Sequence of chain 1.B:
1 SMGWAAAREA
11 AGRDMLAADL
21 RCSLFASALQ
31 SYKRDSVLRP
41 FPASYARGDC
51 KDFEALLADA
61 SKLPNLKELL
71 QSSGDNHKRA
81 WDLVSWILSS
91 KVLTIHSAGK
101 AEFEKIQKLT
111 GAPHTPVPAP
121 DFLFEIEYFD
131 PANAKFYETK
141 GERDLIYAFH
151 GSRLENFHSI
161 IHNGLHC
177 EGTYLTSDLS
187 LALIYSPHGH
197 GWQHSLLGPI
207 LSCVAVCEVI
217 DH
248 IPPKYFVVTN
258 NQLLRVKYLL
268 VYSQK

This small molecule binds to this protein.
Small molecule (SMILES): O=c1[nH]ncc(-n2cc3ccc(OC4CCNCC4)cc3c2)c1C(F)(F)F

Binding-site contacts:
Ligand atom N9 contacts residue TYR191 of chain 1.B at 3.5 Å.
Ligand atom N8 contacts residue CIT1 of chain 1.L at 3.6 Å.
Ligand atom F3 contacts residue PHE149 of chain 1.B at 3.4 Å.
Ligand atom C18 contacts residue TYR180 of chain 1.B at 3.9 Å (hydrophobic).
Ligand atom C13 contacts residue TYR180 of chain 1.B at 3.7 Å (hydrophobic).
Ligand atom C14 contacts residue TYR180 of chain 1.B at 3.7 Å (hydrophobic).
Ligand atom C20 contacts residue TYR191 of chain 1.B at 3.9 Å (hydrophobic).
Ligand atom F4 contacts residue LEU181 of chain 1.B at 3.4 Å.
Ligand atom C2 contacts residue THR182 of chain 1.B at 3.8 Å.
Ligand atom C18 contacts residue TYR191 of chain 1.B at 3.9 Å (hydrophobic).
Ligand atom C10 contacts residue GLY151 of chain 1.B at 3.5 Å.
Ligand atom C20 contacts residue TYR180 of chain 1.B at 3.2 Å (hydrophobic).
Ligand atom F1 contacts residue LEU187 of chain 1.B at 3.3 Å.
Ligand atom C6 contacts residue TYR180 of chain 1.B at 3.5 Å (hydrophobic).
Ligand atom C19 contacts residue TYR191 of chain 1.B at 3.5 Å (hydrophobic).
Ligand atom C13 contacts residue TYR191 of chain 1.B at 3.8 Å (hydrophobic).
Ligand atom O11 contacts residue GLY151 of chain 1.B at 2.7 Å (h-bond).
Ligand atom C19 contacts residue TYR180 of chain 1.B at 3.4 Å (hydrophobic).
Ligand atom F4 contacts residue TYR252 of chain 1.B at 3.8 Å.
Ligand atom C14 contacts residue TYR191 of chain 1.B at 3.4 Å (hydrophobic).
Ligand atom N12 contacts residue TYR180 of chain 1.B at 3.3 Å.
Ligand atom N12 contacts residue TYR191 of chain 1.B at 3.9 Å.
Ligand atom C15 contacts residue TYR252 of chain 1.B at 3.4 Å (hydrophobic).
Ligand atom F1 contacts residue THR182 of chain 1.B at 3.4 Å.
Ligand atom N9 contacts residue GLY151 of chain 1.B at 2.8 Å (h-bond).
Ligand atom N9 contacts residue HIS150 of chain 1.B at 3.4 Å.
Ligand atom F3 contacts residue LEU181 of chain 1.B at 3.3 Å.
Ligand atom C5 contacts residue TYR191 of chain 1.B at 3.9 Å (hydrophobic).
Ligand atom N8 contacts residue TYR191 of chain 1.B at 3.6 Å.
Ligand atom C10 contacts residue TYR191 of chain 1.B at 3.8 Å (hydrophobic).
Ligand atom C7 contacts residue TYR191 of chain 1.B at 3.6 Å (hydrophobic).
Ligand atom C16 contacts residue TYR252 of chain 1.B at 3.8 Å (hydrophobic).
Ligand atom O11 contacts residue ALA188 of chain 1.B at 3.6 Å.
Ligand atom N8 contacts residue GLY151 of chain 1.B at 3.6 Å (h-bond).
Ligand atom F3 contacts residue THR182 of chain 1.B at 3.0 Å.
Ligand atom F4 contacts residue TYR180 of chain 1.B at 3.3 Å.
Ligand atom O11 contacts residue HIS150 of chain 1.B at 3.4 Å.
Ligand atom C10 contacts residue HIS150 of chain 1.B at 3.8 Å.
Ligand atom C15 contacts residue TYR191 of chain 1.B at 3.8 Å (hydrophobic).
Ligand atom N8 contacts residue HIS150 of chain 1.B at 3.4 Å.